Binding-site contacts:
Ligand atom C2 contacts residue GLU73 of chain 1.D at 4.0 Å.
Ligand atom C1 contacts residue ASN77 of chain 1.D at 1.4 Å.
Ligand atom C7 contacts residue ASN77 of chain 1.D at 3.5 Å.
Ligand atom O5 contacts residue GLU73 of chain 1.D at 4.3 Å.
Ligand atom C1 contacts residue GLU73 of chain 1.D at 3.4 Å.
Ligand atom O7 contacts residue ASP76 of chain 1.D at 4.2 Å.
Ligand atom C2 contacts residue ASN77 of chain 1.D at 2.5 Å.
Ligand atom O5 contacts residue ASN77 of chain 1.D at 2.4 Å (h-bond).
Ligand atom N2 contacts residue ASN77 of chain 1.D at 2.9 Å (h-bond).
Ligand atom C8 contacts residue ASP76 of chain 1.D at 3.4 Å.
Ligand atom C5 contacts residue ASN77 of chain 1.D at 3.7 Å.
Ligand atom C7 contacts residue ASP76 of chain 1.D at 4.2 Å.
Ligand atom O7 contacts residue ASN77 of chain 1.D at 3.6 Å (h-bond).
Ligand atom C3 contacts residue GLU73 of chain 1.D at 4.3 Å.
Ligand atom N2 contacts residue GLU73 of chain 1.D at 3.8 Å.
Ligand atom C4 contacts residue ASN77 of chain 1.D at 4.2 Å.
Ligand atom C3 contacts residue ASN77 of chain 1.D at 3.8 Å.

Sequence of chain 1.D:
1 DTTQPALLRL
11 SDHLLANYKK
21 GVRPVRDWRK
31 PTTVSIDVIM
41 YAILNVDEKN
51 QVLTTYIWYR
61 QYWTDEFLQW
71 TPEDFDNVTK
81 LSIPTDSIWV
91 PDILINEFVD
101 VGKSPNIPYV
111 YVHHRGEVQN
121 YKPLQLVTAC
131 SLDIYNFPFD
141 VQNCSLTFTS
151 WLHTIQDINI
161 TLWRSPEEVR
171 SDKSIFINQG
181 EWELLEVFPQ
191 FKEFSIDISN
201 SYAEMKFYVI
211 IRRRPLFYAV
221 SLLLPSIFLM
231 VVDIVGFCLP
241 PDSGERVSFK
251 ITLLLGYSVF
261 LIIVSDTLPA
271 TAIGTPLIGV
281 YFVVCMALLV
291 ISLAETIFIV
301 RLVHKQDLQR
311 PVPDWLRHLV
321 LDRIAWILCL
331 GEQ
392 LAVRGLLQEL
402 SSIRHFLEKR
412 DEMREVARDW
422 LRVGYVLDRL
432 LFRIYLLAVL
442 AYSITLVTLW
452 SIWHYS

The small molecule below binds the protein below.
Small molecule (SMILES): CC(=O)N[C@@H]1[C@@H](O)[C@H](O)[C@@H](CO)O[C@H]1O